Sequence of chain 1.C:
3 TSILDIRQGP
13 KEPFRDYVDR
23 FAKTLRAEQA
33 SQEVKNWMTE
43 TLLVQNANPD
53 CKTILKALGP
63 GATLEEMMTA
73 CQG

A protein and the small-molecule ligand that binds it are described below.
Small molecule (SMILES): CC[C@H](C)[C@H](N)C(=O)N[C@H](C(=O)N[C@@H](Cc1ccccc1)C(=O)N[C@@H](CCC(=O)O)C(=O)N[C@@H](CC(=O)O)C(=O)N[C@@H](CC(C)C)C(=O)N[C@@H](CC(C)C)C(=O)N[C@@H](CC(=O)O)C(=O)N[C@@H](Cc1ccc(O)cc1)C(=O)N[C@@H](Cc1ccc(O)cc1)C(=O)NCC(=O)N1CCC[C@H]1C(=O)O)[C@@H](C)O

Binding-site contacts:
Ligand atom O contacts residue LEU66 of chain 1.C at 3.5 Å.
Ligand atom CZ contacts residue LYS37 of chain 1.C at 3.7 Å.
Ligand atom CD1 contacts residue LEU66 of chain 1.C at 3.8 Å (hydrophobic).
Ligand atom O contacts residue THR41 of chain 1.C at 3.5 Å.
Ligand atom CD2 contacts residue GLN34 of chain 1.C at 3.6 Å.
Ligand atom CB contacts residue ALA24 of chain 1.C at 3.8 Å (hydrophobic).
Ligand atom N contacts residue ALA64 of chain 1.C at 3.2 Å (h-bond).
Ligand atom CG contacts residue LYS37 of chain 1.C at 3.7 Å.
Ligand atom CG contacts residue ALA24 of chain 1.C at 3.7 Å (hydrophobic).
Ligand atom CD1 contacts residue ALA24 of chain 1.C at 3.6 Å (hydrophobic).
Ligand atom CB contacts residue ASN38 of chain 1.C at 3.0 Å.
Ligand atom CA contacts residue ASN38 of chain 1.C at 3.4 Å.
Ligand atom O contacts residue GLU42 of chain 1.C at 3.1 Å.
Ligand atom OXT contacts residue ARG28 of chain 1.C at 3.0 Å (salt-bridge).
Ligand atom CD2 contacts residue ASP21 of chain 1.C at 3.3 Å.
Ligand atom O contacts residue ARG28 of chain 1.C at 3.2 Å (salt-bridge).
Ligand atom C contacts residue THR41 of chain 1.C at 3.6 Å.
Ligand atom OH contacts residue ARG17 of chain 1.C at 3.6 Å.
Ligand atom CD1 contacts residue PHE23 of chain 1.C at 3.7 Å (hydrophobic).
Ligand atom O contacts residue ARG28 of chain 1.C at 2.7 Å (salt-bridge).
Ligand atom CB contacts residue LEU66 of chain 1.C at 3.7 Å (hydrophobic).
Ligand atom OH contacts residue MET70 of chain 1.C at 3.1 Å.
Ligand atom CE2 contacts residue GLN34 of chain 1.C at 3.4 Å.
Ligand atom CB contacts residue LYS37 of chain 1.C at 3.8 Å.
Ligand atom CB contacts residue ASN38 of chain 1.C at 3.6 Å.
Ligand atom CG2 contacts residue LEU66 of chain 1.C at 3.2 Å (hydrophobic).
Ligand atom O contacts residue ARG28 of chain 1.C at 3.3 Å.
Ligand atom CD1 contacts residue THR41 of chain 1.C at 3.7 Å.
Ligand atom CZ contacts residue MET70 of chain 1.C at 3.6 Å (hydrophobic).
Ligand atom N contacts residue PRO62 of chain 1.C at 3.6 Å (h-bond).
Ligand atom CA contacts residue THR41 of chain 1.C at 3.6 Å.
Ligand atom CE2 contacts residue ASP21 of chain 1.C at 3.3 Å.
Ligand atom CD1 contacts residue LEU27 of chain 1.C at 3.6 Å (hydrophobic).
Ligand atom CG1 contacts residue MET69 of chain 1.C at 3.7 Å (hydrophobic).
Ligand atom C contacts residue ARG28 of chain 1.C at 3.3 Å.
Ligand atom CD1 contacts residue THR41 of chain 1.C at 3.5 Å.
Ligand atom N contacts residue THR41 of chain 1.C at 3.7 Å.
Ligand atom N contacts residue ASN38 of chain 1.C at 2.8 Å (h-bond).
Ligand atom C contacts residue ARG28 of chain 1.C at 3.4 Å.
Ligand atom N contacts residue MET69 of chain 1.C at 3.6 Å.